Binding-site contacts:
Ligand atom C2 contacts residue MET98 of chain 1.A at 3.6 Å (hydrophobic).
Ligand atom O2G contacts residue MG1 of chain 1.C at 3.5 Å.
Ligand atom N9 contacts residue VAL33 of chain 1.A at 3.8 Å.
Ligand atom N6 contacts residue ALA48 of chain 1.A at 3.6 Å.
Ligand atom O1G contacts residue MG1 of chain 1.C at 1.9 Å.
Ligand atom O2B contacts residue ASP160 of chain 1.A at 3.8 Å.
Ligand atom O2B contacts residue MG1 of chain 1.C at 2.1 Å.
Ligand atom N3B contacts residue SER27 of chain 1.A at 2.8 Å (h-bond).
Ligand atom O4' contacts residue GLY26 of chain 1.A at 3.7 Å.
Ligand atom O2' contacts residue PRO103 of chain 1.A at 3.8 Å.
Ligand atom N3B contacts residue GLY28 of chain 1.A at 3.6 Å.
Ligand atom N1 contacts residue ALA99 of chain 1.A at 3.1 Å (h-bond).
Ligand atom O3' contacts residue PRO103 of chain 1.A at 3.6 Å.
Ligand atom C8 contacts residue VAL33 of chain 1.A at 3.8 Å (hydrophobic).
Ligand atom O3A contacts residue MG1 of chain 1.C at 3.4 Å.
Ligand atom PG contacts residue SER27 of chain 1.A at 3.5 Å.
Ligand atom C6 contacts residue LEU149 of chain 1.A at 3.5 Å (hydrophobic).
Ligand atom O1B contacts residue GLY28 of chain 1.A at 3.6 Å.
Ligand atom O3A contacts residue PHE30 of chain 1.A at 3.8 Å.
Ligand atom C5 contacts residue ALA48 of chain 1.A at 3.7 Å (hydrophobic).
Ligand atom N6 contacts residue GLU97 of chain 1.A at 2.9 Å (salt-bridge).
Ligand atom PG contacts residue MG1 of chain 1.C at 3.0 Å.
Ligand atom O2A contacts residue MG1 of chain 1.C at 2.0 Å.
Ligand atom N6 contacts residue MET96 of chain 1.A at 3.8 Å.
Ligand atom N7 contacts residue MET96 of chain 1.A at 3.5 Å.
Ligand atom N3B contacts residue MG1 of chain 1.C at 3.5 Å.
Ligand atom O1A contacts residue LYS50 of chain 1.A at 3.4 Å (salt-bridge).
Ligand atom C2 contacts residue ALA99 of chain 1.A at 3.4 Å (hydrophobic).
Ligand atom O1B contacts residue PHE30 of chain 1.A at 3.3 Å.
Ligand atom N1 contacts residue MET98 of chain 1.A at 3.7 Å.
Ligand atom O4' contacts residue VAL33 of chain 1.A at 3.6 Å.
Ligand atom C5 contacts residue LEU149 of chain 1.A at 3.5 Å (hydrophobic).
Ligand atom C6 contacts residue ALA48 of chain 1.A at 3.3 Å (hydrophobic).
Ligand atom PB contacts residue MG1 of chain 1.C at 3.0 Å.
Ligand atom N6 contacts residue VAL81 of chain 1.A at 3.7 Å.
Ligand atom O3G contacts residue SER27 of chain 1.A at 3.0 Å (h-bond).
Ligand atom PA contacts residue MG1 of chain 1.C at 3.3 Å.
Ligand atom C6 contacts residue GLU97 of chain 1.A at 3.7 Å.
Ligand atom N1 contacts residue ALA48 of chain 1.A at 3.5 Å.
Ligand atom N1 contacts residue GLU97 of chain 1.A at 3.7 Å.

Sequence of chain 1.A:
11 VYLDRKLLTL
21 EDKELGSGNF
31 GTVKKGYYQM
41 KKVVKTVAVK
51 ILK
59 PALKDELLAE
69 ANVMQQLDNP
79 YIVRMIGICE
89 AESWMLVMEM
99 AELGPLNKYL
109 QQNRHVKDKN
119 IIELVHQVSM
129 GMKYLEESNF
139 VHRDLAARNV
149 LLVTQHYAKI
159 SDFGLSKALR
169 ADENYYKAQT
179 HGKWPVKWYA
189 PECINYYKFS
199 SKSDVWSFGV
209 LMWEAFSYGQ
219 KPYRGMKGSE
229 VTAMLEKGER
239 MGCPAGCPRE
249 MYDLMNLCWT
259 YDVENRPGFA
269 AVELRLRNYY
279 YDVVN

The small molecule below binds the protein below.
Small molecule (SMILES): Nc1ncnc2c1ncn2[C@@H]1O[C@H](CO[P](=O)(O)O[P](=O)(O)NP(=O)(O)O)[C@@H](O)[C@H]1O